Binding-site contacts:
Ligand atom O5 contacts residue ASN613 of chain 1.B at 2.4 Å (h-bond).
Ligand atom O7 contacts residue ASN613 of chain 1.B at 3.4 Å (h-bond).
Ligand atom C8 contacts residue GLN641 of chain 1.B at 4.4 Å.
Ligand atom O5 contacts residue THR615 of chain 1.B at 4.2 Å.
Ligand atom N2 contacts residue ASN613 of chain 1.B at 2.9 Å (h-bond).
Ligand atom C2 contacts residue ASN613 of chain 1.B at 2.5 Å.
Ligand atom O7 contacts residue GLN641 of chain 1.B at 4.4 Å.
Ligand atom C5 contacts residue ASN613 of chain 1.B at 3.7 Å.
Ligand atom C7 contacts residue ASN613 of chain 1.B at 3.6 Å.
Ligand atom C1 contacts residue ASN613 of chain 1.B at 1.4 Å.
Ligand atom O6 contacts residue THR615 of chain 1.B at 4.5 Å.
Ligand atom C8 contacts residue ASN613 of chain 1.B at 4.4 Å.
Ligand atom C3 contacts residue ASN613 of chain 1.B at 3.8 Å.
Ligand atom C4 contacts residue ASN613 of chain 1.B at 4.2 Å.

Sequence of chain 1.B:
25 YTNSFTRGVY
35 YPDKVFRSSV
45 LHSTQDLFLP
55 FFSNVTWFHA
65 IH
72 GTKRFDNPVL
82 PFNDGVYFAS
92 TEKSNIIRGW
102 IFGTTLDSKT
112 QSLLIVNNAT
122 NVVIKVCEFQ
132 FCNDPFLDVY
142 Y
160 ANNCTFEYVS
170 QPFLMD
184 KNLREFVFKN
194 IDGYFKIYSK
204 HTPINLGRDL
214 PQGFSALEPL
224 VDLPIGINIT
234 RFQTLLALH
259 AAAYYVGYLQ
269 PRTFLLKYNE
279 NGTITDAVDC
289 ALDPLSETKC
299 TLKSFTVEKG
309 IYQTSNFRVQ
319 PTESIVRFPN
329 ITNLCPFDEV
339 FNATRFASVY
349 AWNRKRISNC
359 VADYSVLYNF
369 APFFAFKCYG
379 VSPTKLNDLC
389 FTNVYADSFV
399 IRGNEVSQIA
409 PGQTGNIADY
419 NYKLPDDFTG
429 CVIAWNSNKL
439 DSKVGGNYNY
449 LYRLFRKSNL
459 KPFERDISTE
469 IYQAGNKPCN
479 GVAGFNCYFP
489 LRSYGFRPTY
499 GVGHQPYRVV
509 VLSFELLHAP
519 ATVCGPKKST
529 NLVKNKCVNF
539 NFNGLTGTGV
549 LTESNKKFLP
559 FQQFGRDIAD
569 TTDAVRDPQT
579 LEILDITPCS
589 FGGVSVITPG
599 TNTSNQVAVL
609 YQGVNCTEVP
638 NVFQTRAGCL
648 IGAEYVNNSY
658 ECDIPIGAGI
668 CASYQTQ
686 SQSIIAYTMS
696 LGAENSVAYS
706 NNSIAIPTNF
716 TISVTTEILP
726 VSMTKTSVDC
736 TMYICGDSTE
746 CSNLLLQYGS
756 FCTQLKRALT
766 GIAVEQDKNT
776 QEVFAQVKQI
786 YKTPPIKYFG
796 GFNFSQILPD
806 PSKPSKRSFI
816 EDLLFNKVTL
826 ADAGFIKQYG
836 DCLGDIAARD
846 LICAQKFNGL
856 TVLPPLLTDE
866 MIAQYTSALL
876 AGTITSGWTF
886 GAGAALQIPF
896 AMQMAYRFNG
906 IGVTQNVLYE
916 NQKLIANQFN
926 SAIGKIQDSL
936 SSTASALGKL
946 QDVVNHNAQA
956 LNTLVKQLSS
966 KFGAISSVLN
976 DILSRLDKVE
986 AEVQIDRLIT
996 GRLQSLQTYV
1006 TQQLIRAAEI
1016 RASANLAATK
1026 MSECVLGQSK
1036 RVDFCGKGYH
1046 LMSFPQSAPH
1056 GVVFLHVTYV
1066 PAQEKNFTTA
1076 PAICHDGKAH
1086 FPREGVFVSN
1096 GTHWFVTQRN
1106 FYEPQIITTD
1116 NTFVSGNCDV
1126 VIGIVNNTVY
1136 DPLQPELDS

This protein binds this small molecule.
Small molecule (SMILES): CC(=O)N[C@@H]1[C@@H](O)[C@H](O)[C@@H](CO)O[C@H]1O